Sequence of chain 1.J:
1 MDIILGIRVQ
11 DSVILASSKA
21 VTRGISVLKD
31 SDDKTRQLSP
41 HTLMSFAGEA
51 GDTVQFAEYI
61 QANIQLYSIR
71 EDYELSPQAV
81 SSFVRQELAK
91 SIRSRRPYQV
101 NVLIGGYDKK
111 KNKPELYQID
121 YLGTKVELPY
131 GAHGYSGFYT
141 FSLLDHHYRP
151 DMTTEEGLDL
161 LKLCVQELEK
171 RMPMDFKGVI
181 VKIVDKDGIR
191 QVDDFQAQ

Sequence of chain 1.Y:
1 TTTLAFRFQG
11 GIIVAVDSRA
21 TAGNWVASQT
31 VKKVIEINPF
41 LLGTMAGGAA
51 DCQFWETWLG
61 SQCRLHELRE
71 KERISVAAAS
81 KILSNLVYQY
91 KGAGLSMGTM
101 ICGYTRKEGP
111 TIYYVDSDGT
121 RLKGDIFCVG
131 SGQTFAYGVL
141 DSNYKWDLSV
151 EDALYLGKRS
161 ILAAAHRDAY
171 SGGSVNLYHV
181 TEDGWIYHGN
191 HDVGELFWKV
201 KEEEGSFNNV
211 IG

Binding-site contacts:
Ligand atom C38 contacts residue MET45 of chain 1.Y at 4.0 Å (hydrophobic).
Ligand atom C35 contacts residue LYS33 of chain 1.Y at 3.7 Å.
Ligand atom C5 contacts residue GLY47 of chain 1.Y at 4.0 Å.
Ligand atom C38 contacts residue GLY48 of chain 1.Y at 3.8 Å.
Ligand atom C32 contacts residue ARG19 of chain 1.Y at 3.9 Å.
Ligand atom N29 contacts residue THR1 of chain 1.Y at 3.2 Å (h-bond).
Ligand atom C8 contacts residue GLY47 of chain 1.Y at 4.0 Å.
Ligand atom O31 contacts residue THR21 of chain 1.Y at 3.9 Å.
Ligand atom C5 contacts residue SER96 of chain 1.Y at 3.7 Å.
Ligand atom C30 contacts residue THR1 of chain 1.Y at 3.5 Å.
Ligand atom O40 contacts residue THR1 of chain 1.Y at 2.4 Å (h-bond).
Ligand atom C34 contacts residue GLY47 of chain 1.Y at 4.0 Å.
Ligand atom C27 contacts residue SER131 of chain 1.Y at 3.3 Å.
Ligand atom O33 contacts residue ALA20 of chain 1.Y at 3.9 Å.
Ligand atom C38 contacts residue ALA46 of chain 1.Y at 3.8 Å (hydrophobic).
Ligand atom C28 contacts residue THR1 of chain 1.Y at 4.0 Å.
Ligand atom O40 contacts residue GLY47 of chain 1.Y at 3.0 Å (h-bond).
Ligand atom C36 contacts residue ALA49 of chain 1.Y at 4.0 Å (hydrophobic).
Ligand atom C25 contacts residue THR1 of chain 1.Y at 4.0 Å.
Ligand atom C39 contacts residue THR1 of chain 1.Y at 1.3 Å.
Ligand atom O40 contacts residue ALA46 of chain 1.Y at 3.3 Å.
Ligand atom C38 contacts residue ALA49 of chain 1.Y at 3.5 Å (hydrophobic).
Ligand atom C27 contacts residue TYR170 of chain 1.Y at 3.5 Å (hydrophobic).
Ligand atom C27 contacts residue THR1 of chain 1.Y at 3.6 Å.
Ligand atom C3 contacts residue MET97 of chain 1.Y at 3.9 Å (hydrophobic).
Ligand atom C37 contacts residue THR1 of chain 1.Y at 3.8 Å.
Ligand atom C21 contacts residue ILE25 of chain 1.X at 3.9 Å (hydrophobic).
Ligand atom C34 contacts residue THR1 of chain 1.Y at 2.5 Å.
Ligand atom C37 contacts residue MET45 of chain 1.Y at 3.5 Å (hydrophobic).
Ligand atom C38 contacts residue GLY47 of chain 1.Y at 3.2 Å.
Ligand atom C32 contacts residue THR1 of chain 1.Y at 2.9 Å.
Ligand atom C22 contacts residue ILE25 of chain 1.X at 3.7 Å (hydrophobic).
Ligand atom O33 contacts residue LYS33 of chain 1.Y at 3.4 Å (salt-bridge).
Ligand atom C35 contacts residue THR1 of chain 1.Y at 3.1 Å.
Ligand atom O33 contacts residue THR1 of chain 1.Y at 2.6 Å (h-bond).
Ligand atom C30 contacts residue THR21 of chain 1.Y at 4.0 Å.
Ligand atom C21 contacts residue TYR135 of chain 1.J at 3.7 Å (hydrophobic).
Ligand atom O33 contacts residue ARG19 of chain 1.Y at 2.7 Å (salt-bridge).
Ligand atom C22 contacts residue PHE138 of chain 1.J at 3.8 Å (hydrophobic).
Ligand atom C4 contacts residue MET97 of chain 1.Y at 4.0 Å (hydrophobic).

Sequence of chain 1.X:
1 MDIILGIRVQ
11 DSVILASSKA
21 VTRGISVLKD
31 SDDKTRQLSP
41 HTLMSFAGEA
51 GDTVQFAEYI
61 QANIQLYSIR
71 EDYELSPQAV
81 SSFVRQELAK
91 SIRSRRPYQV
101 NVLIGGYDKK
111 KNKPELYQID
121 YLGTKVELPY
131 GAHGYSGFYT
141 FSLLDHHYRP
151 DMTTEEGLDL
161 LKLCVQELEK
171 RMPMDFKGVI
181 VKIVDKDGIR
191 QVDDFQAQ

The protein below binds the small molecule below.
Small molecule (SMILES): CC[C@H](C)[C@H](C=O)[C@@H](O)C(=O)N[C@H]1C[C@H]1C[C@@H](CCc1ccccc1)NC(=O)[C@H](C)NC(=O)OCc1ccccc1